Binding-site contacts:
Ligand atom N4 contacts residue DG1 of chain 1.B at 2.8 Å (h-bond).
Ligand atom OP1 contacts residue THR40 of chain 1.C at 3.2 Å.
Ligand atom N1 contacts residue DT6 of chain 1.B at 2.7 Å (h-bond).
Ligand atom N3 contacts residue TRP24 of chain 1.C at 2.9 Å (h-bond).
Ligand atom C2 contacts residue DA3 of chain 1.B at 3.5 Å.
Ligand atom N3 contacts residue DA4 of chain 1.B at 2.8 Å (h-bond).
Ligand atom O4' contacts residue TRP24 of chain 1.C at 3.0 Å.
Ligand atom O4' contacts residue TRP24 of chain 1.C at 3.5 Å.
Ligand atom N1 contacts residue DT5 of chain 1.B at 2.9 Å (h-bond).
Ligand atom N6 contacts residue DT5 of chain 1.B at 2.8 Å (h-bond).
Ligand atom O4 contacts residue DA3 of chain 1.B at 2.7 Å (h-bond).
Ligand atom N1 contacts residue DC8 of chain 1.B at 2.8 Å (h-bond).
Ligand atom C2 contacts residue DT6 of chain 1.B at 3.4 Å.
Ligand atom OP1 contacts residue LYS22 of chain 1.C at 2.5 Å (salt-bridge).
Ligand atom N3 contacts residue DA3 of chain 1.B at 2.7 Å (h-bond).
Ligand atom C2 contacts residue DA7 of chain 1.B at 3.4 Å.
Ligand atom O4' contacts residue ARG42 of chain 1.C at 3.0 Å (salt-bridge).
Ligand atom N6 contacts residue DT2 of chain 1.B at 2.9 Å (h-bond).
Ligand atom O2 contacts residue DG1 of chain 1.B at 2.9 Å (h-bond).
Ligand atom C4' contacts residue TRP24 of chain 1.C at 3.3 Å (hydrophobic).
Ligand atom N6 contacts residue DA4 of chain 1.B at 3.2 Å (h-bond).
Ligand atom O4 contacts residue DA7 of chain 1.B at 3.2 Å (h-bond).
Ligand atom N1 contacts residue DT2 of chain 1.B at 2.8 Å (h-bond).
Ligand atom N6 contacts residue DT6 of chain 1.B at 2.9 Å (h-bond).
Ligand atom O2 contacts residue ARG42 of chain 1.C at 3.2 Å (salt-bridge).
Ligand atom C5' contacts residue ARG25 of chain 1.C at 3.4 Å.
Ligand atom C2 contacts residue DC8 of chain 1.B at 3.5 Å.
Ligand atom C4' contacts residue THR40 of chain 1.C at 3.5 Å.
Ligand atom OP1 contacts residue LYS39 of chain 1.C at 3.2 Å.
Ligand atom C4' contacts residue ARG42 of chain 1.C at 3.3 Å.
Ligand atom C4' contacts residue ARG25 of chain 1.C at 3.3 Å.
Ligand atom O6 contacts residue DC8 of chain 1.B at 2.9 Å (h-bond).
Ligand atom C5' contacts residue TRP24 of chain 1.C at 3.4 Å (hydrophobic).
Ligand atom N3 contacts residue DG1 of chain 1.B at 2.9 Å (h-bond).
Ligand atom N3 contacts residue DA7 of chain 1.B at 2.9 Å (h-bond).
Ligand atom N2 contacts residue DC8 of chain 1.B at 2.6 Å (h-bond).
Ligand atom O4 contacts residue DA4 of chain 1.B at 2.9 Å (h-bond).
Ligand atom N1 contacts residue DA7 of chain 1.B at 3.3 Å (h-bond).
Ligand atom O4 contacts residue DT2 of chain 1.B at 3.5 Å (h-bond).
Ligand atom C5' contacts residue THR40 of chain 1.C at 3.4 Å.

The small molecule below binds the protein below.
Small molecule (SMILES): Cc1cn([C@H]2C[C@H](O[P](=O)(O)OC[C@H]3O[C@@H](n4cnc5c(N)ncnc54)C[C@@H]3O[P](=O)(O)OC[C@H]3O[C@@H](n4ccc(N)nc4=O)C[C@@H]3O)[C@@H](CO[P](=O)(O)O[C@H]3C[C@H](n4cc(C)c(=O)[nH]c4=O)O[C@@H]3CO[P](=O)(O)O[C@H]3C[C@H](n4cnc5c(N)ncnc54)O[C@@H]3CO[P](=O)(O)O[C@H]3C[C@H](n4cnc5c(N)ncnc54)O[C@@H]3CO[P](=O)(O)O[C@H]3C[C@H](n4cc(C)c(=O)[nH]c4=O)O[C@@H]3CO[P](=O)(O)O[C@H]3C[C@H](n4cnc5c(=O)nc(N)[nH]c54)O[C@@H]3CO)O2)c(=O)[nH]c1=O

Sequence of chain 1.C:
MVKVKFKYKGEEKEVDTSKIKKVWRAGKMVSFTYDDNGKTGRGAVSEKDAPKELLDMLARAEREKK